Binding-site contacts:
Ligand atom O3 contacts residue ARG290 of chain 1.D at 3.8 Å.
Ligand atom C4 contacts residue ARG290 of chain 1.D at 3.9 Å.
Ligand atom C5 contacts residue TRP292 of chain 1.D at 2.9 Å (hydrophobic).
Ligand atom C3 contacts residue ASN107 of chain 1.D at 3.8 Å.
Ligand atom C2 contacts residue ASN107 of chain 1.D at 3.4 Å.
Ligand atom C1 contacts residue ASN107 of chain 1.D at 2.6 Å.
Ligand atom O5 contacts residue ASN107 of chain 1.D at 3.6 Å (h-bond).
Ligand atom O3 contacts residue ASN107 of chain 1.D at 3.3 Å (h-bond).
Ligand atom O5 contacts residue TRP292 of chain 1.D at 2.3 Å.
Ligand atom C5 contacts residue ASN107 of chain 1.D at 4.3 Å.
Ligand atom C8 contacts residue THR105 of chain 1.D at 4.2 Å.
Ligand atom O6 contacts residue TRP292 of chain 1.D at 2.7 Å.
Ligand atom C4 contacts residue TRP292 of chain 1.D at 3.8 Å (hydrophobic).
Ligand atom C1 contacts residue TRP292 of chain 1.D at 3.4 Å (hydrophobic).
Ligand atom N2 contacts residue ASN107 of chain 1.D at 4.5 Å.
Ligand atom C6 contacts residue TRP292 of chain 1.D at 2.5 Å (hydrophobic).
Ligand atom C4 contacts residue ASN107 of chain 1.D at 3.9 Å.

A small-molecule ligand and the protein it binds are described below.
Small molecule (SMILES): CC(=O)N[C@@H]1[C@@H](O)[C@H](O)[C@@H](CO)O[C@H]1O

Sequence of chain 1.D:
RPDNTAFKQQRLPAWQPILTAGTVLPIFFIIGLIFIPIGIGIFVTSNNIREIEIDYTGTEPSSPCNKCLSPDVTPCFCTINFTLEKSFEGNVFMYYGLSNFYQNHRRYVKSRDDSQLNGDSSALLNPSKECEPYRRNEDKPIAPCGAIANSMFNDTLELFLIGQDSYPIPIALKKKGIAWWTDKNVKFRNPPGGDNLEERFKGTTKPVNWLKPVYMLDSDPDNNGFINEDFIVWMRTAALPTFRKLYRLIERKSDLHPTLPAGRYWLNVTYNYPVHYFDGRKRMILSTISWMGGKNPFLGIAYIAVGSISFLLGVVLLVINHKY